Binding-site contacts:
Ligand atom O2B contacts residue THR626 of chain 1.A at 3.8 Å.
Ligand atom C5' contacts residue ARG561 of chain 1.A at 3.5 Å.
Ligand atom O4' contacts residue GLY627 of chain 1.A at 3.5 Å (h-bond).
Ligand atom C4F contacts residue PHE488 of chain 1.A at 3.6 Å (hydrophobic).
Ligand atom PB contacts residue THR354 of chain 1.A at 3.9 Å.
Ligand atom C5 contacts residue ARG679 of chain 1.A at 3.6 Å.
Ligand atom C6 contacts residue ARG490 of chain 1.A at 3.5 Å.
Ligand atom O2B contacts residue GLY627 of chain 1.A at 2.8 Å (h-bond).
Ligand atom C6 contacts residue ARG679 of chain 1.A at 3.6 Å.
Ligand atom O4F contacts residue LYS516 of chain 1.A at 3.4 Å.
Ligand atom N7 contacts residue GLY627 of chain 1.A at 3.9 Å.
Ligand atom O2' contacts residue PHE488 of chain 1.A at 3.0 Å.
Ligand atom O1B contacts residue THR354 of chain 1.A at 2.5 Å (h-bond).
Ligand atom C1' contacts residue ARG679 of chain 1.A at 3.8 Å.
Ligand atom O4' contacts residue ARG679 of chain 1.A at 3.8 Å.
Ligand atom O4F contacts residue PHE488 of chain 1.A at 3.5 Å.
Ligand atom N3 contacts residue ARG679 of chain 1.A at 3.5 Å.
Ligand atom N9 contacts residue GLY627 of chain 1.A at 3.8 Å.
Ligand atom C2 contacts residue ARG679 of chain 1.A at 3.8 Å.
Ligand atom N7 contacts residue ARG490 of chain 1.A at 3.4 Å (salt-bridge).
Ligand atom C5F contacts residue PHE488 of chain 1.A at 3.8 Å (hydrophobic).
Ligand atom C8 contacts residue GLY627 of chain 1.A at 3.4 Å.
Ligand atom C4' contacts residue ARG561 of chain 1.A at 3.6 Å.
Ligand atom N4F contacts residue LYS516 of chain 1.A at 3.7 Å.
Ligand atom N6 contacts residue ARG490 of chain 1.A at 3.3 Å.
Ligand atom C4 contacts residue ARG679 of chain 1.A at 3.5 Å.
Ligand atom C2 contacts residue LYS493 of chain 1.A at 3.9 Å.
Ligand atom C2 contacts residue ARG490 of chain 1.A at 3.9 Å.
Ligand atom O2G contacts residue THR354 of chain 1.A at 3.7 Å.
Ligand atom N1 contacts residue ARG490 of chain 1.A at 3.9 Å.
Ligand atom C3F contacts residue PHE488 of chain 1.A at 3.6 Å (hydrophobic).
Ligand atom O4F contacts residue MET495 of chain 1.A at 3.7 Å.
Ligand atom C5 contacts residue ARG490 of chain 1.A at 3.6 Å.
Ligand atom O6F contacts residue LEU563 of chain 1.A at 3.0 Å.
Ligand atom N9 contacts residue ARG679 of chain 1.A at 3.8 Å.
Ligand atom N7 contacts residue ARG679 of chain 1.A at 3.6 Å.
Ligand atom C6F contacts residue PHE488 of chain 1.A at 3.9 Å (hydrophobic).
Ligand atom N6 contacts residue ARG679 of chain 1.A at 3.6 Å.
Ligand atom O5F contacts residue LYS516 of chain 1.A at 3.1 Å.
Ligand atom C5F contacts residue LEU563 of chain 1.A at 3.8 Å (hydrophobic).

Sequence of chain 1.A:
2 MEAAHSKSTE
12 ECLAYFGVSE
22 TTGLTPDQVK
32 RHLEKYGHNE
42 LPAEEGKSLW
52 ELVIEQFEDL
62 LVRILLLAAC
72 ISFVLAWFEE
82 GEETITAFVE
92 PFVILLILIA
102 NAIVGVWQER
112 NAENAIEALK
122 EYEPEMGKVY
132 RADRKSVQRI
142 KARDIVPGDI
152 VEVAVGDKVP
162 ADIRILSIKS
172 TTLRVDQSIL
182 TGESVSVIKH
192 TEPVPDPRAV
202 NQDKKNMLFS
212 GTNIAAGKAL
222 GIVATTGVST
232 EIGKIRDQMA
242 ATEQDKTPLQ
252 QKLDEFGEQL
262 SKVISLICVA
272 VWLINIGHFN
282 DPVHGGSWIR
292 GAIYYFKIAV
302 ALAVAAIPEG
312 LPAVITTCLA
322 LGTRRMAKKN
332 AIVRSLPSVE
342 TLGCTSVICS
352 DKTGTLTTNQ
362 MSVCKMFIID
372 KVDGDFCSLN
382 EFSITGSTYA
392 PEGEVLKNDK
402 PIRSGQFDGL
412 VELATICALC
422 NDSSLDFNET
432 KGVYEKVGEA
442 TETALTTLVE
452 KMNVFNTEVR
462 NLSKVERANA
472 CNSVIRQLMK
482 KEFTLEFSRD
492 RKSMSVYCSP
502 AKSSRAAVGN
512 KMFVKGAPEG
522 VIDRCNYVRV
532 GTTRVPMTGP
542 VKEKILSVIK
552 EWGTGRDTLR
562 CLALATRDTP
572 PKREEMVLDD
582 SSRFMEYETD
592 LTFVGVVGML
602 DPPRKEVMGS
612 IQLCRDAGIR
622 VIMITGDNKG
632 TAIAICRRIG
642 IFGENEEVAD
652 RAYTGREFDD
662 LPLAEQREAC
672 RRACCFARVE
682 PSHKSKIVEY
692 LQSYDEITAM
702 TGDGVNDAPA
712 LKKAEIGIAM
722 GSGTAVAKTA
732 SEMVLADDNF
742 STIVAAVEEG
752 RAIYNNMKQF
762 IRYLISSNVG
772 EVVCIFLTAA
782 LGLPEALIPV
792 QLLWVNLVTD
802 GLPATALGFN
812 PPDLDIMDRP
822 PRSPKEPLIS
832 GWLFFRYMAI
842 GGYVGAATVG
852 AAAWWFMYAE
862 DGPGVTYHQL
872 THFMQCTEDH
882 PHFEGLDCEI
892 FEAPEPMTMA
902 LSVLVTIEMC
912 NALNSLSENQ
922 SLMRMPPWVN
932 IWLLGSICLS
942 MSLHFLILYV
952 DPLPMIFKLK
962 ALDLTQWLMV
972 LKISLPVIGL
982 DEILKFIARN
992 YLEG

A small-molecule ligand and the protein it binds are described below.
Small molecule (SMILES): Nc1ncnc2c1ncn2[C@@H]1O[C@H](COP(=O)(O)OP(=O)(O)OP(=O)(O)O)[C@H]2OC3(O[C@H]21)C([N+](=O)[O-])=CC(=[N+]([O-])O)C=C3[N+](=O)[O-]